This small molecule binds to this protein.
Small molecule (SMILES): CC(=O)N[C@H]1CO[C@H](CO[C@@H]2O[C@@H](C)[C@@H](O)[C@@H](O)[C@@H]2O)[C@@H](O)[C@@H]1O

Binding-site contacts:
Ligand atom O3 contacts residue ILE130 of chain 1.F at 3.3 Å.
Ligand atom C6 contacts residue SER102 of chain 1.F at 4.1 Å.
Ligand atom O7 contacts residue ASN100 of chain 1.F at 3.8 Å.
Ligand atom C3 contacts residue SER102 of chain 1.F at 4.1 Å.
Ligand atom O5 contacts residue SER102 of chain 1.F at 3.2 Å (h-bond).
Ligand atom C6 contacts residue SER102 of chain 1.F at 4.4 Å.
Ligand atom C5 contacts residue SER102 of chain 1.F at 3.5 Å.
Ligand atom C6 contacts residue TYR127 of chain 1.F at 3.7 Å (hydrophobic).
Ligand atom O3 contacts residue TRP103 of chain 1.F at 3.2 Å (h-bond).
Ligand atom C3 contacts residue ASN100 of chain 1.F at 4.5 Å.
Ligand atom C8 contacts residue ASN100 of chain 1.F at 3.9 Å.
Ligand atom C3 contacts residue ILE130 of chain 1.F at 4.3 Å (hydrophobic).
Ligand atom O5 contacts residue ASN100 of chain 1.F at 2.4 Å (h-bond).
Ligand atom C2 contacts residue ASN100 of chain 1.F at 2.4 Å.
Ligand atom C4 contacts residue ILE130 of chain 1.F at 4.3 Å (hydrophobic).
Ligand atom C3 contacts residue TRP103 of chain 1.F at 3.7 Å (hydrophobic).
Ligand atom C1 contacts residue SER102 of chain 1.F at 3.6 Å.
Ligand atom C5 contacts residue SER102 of chain 1.F at 4.2 Å.
Ligand atom C3 contacts residue ASN100 of chain 1.F at 3.8 Å.
Ligand atom O4 contacts residue TYR127 of chain 1.F at 3.6 Å.
Ligand atom C5 contacts residue ASN100 of chain 1.F at 3.6 Å.
Ligand atom C4 contacts residue SER102 of chain 1.F at 3.7 Å.
Ligand atom O4 contacts residue ILE130 of chain 1.F at 3.4 Å.
Ligand atom C4 contacts residue TYR127 of chain 1.F at 4.2 Å (hydrophobic).
Ligand atom C4 contacts residue TRP103 of chain 1.F at 3.8 Å (hydrophobic).
Ligand atom O4 contacts residue TRP103 of chain 1.F at 4.5 Å.
Ligand atom C7 contacts residue ASN100 of chain 1.F at 3.3 Å.
Ligand atom N2 contacts residue ASN100 of chain 1.F at 2.9 Å (h-bond).
Ligand atom C1 contacts residue ASN100 of chain 1.F at 1.4 Å.
Ligand atom C4 contacts residue ASN100 of chain 1.F at 4.2 Å.

Sequence of chain 1.F:
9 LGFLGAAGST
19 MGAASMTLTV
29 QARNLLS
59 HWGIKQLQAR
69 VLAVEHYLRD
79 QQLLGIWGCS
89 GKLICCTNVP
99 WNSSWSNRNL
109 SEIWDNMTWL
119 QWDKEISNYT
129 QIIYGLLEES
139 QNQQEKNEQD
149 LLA